Binding-site contacts:
Ligand atom CAJ contacts residue PHE1104 of chain 1.A at 4.3 Å (hydrophobic).
Ligand atom CAN contacts residue TRP673 of chain 1.A at 3.6 Å (hydrophobic).
Ligand atom CAD contacts residue CYS661 of chain 1.A at 4.2 Å (hydrophobic).
Ligand atom CAI contacts residue TYR669 of chain 1.A at 4.4 Å (hydrophobic).
Ligand atom CAJ contacts residue TRP673 of chain 1.A at 4.3 Å (hydrophobic).
Ligand atom CAE contacts residue SER665 of chain 1.A at 3.3 Å.
Ligand atom CAD contacts residue SER665 of chain 1.A at 4.0 Å.
Ligand atom CAD contacts residue TYR669 of chain 1.A at 4.4 Å (hydrophobic).
Ligand atom CAB contacts residue PHE1100 of chain 1.A at 4.0 Å (hydrophobic).
Ligand atom CAO contacts residue PHE1100 of chain 1.A at 4.5 Å (hydrophobic).
Ligand atom CAQ contacts residue TRP673 of chain 1.A at 3.5 Å (hydrophobic).
Ligand atom CAA contacts residue Y011 of chain 1.H at 4.3 Å.
Ligand atom CAP contacts residue TRP673 of chain 1.A at 3.4 Å (hydrophobic).
Ligand atom CAT contacts residue CYS661 of chain 1.A at 4.3 Å (hydrophobic).
Ligand atom CAS contacts residue CYS661 of chain 1.A at 4.1 Å (hydrophobic).
Ligand atom CAJ contacts residue PHE1100 of chain 1.A at 3.9 Å (hydrophobic).
Ligand atom CAA contacts residue PHE677 of chain 1.A at 4.2 Å (hydrophobic).
Ligand atom CAE contacts residue TRP673 of chain 1.A at 4.0 Å (hydrophobic).

Sequence of chain 1.A:
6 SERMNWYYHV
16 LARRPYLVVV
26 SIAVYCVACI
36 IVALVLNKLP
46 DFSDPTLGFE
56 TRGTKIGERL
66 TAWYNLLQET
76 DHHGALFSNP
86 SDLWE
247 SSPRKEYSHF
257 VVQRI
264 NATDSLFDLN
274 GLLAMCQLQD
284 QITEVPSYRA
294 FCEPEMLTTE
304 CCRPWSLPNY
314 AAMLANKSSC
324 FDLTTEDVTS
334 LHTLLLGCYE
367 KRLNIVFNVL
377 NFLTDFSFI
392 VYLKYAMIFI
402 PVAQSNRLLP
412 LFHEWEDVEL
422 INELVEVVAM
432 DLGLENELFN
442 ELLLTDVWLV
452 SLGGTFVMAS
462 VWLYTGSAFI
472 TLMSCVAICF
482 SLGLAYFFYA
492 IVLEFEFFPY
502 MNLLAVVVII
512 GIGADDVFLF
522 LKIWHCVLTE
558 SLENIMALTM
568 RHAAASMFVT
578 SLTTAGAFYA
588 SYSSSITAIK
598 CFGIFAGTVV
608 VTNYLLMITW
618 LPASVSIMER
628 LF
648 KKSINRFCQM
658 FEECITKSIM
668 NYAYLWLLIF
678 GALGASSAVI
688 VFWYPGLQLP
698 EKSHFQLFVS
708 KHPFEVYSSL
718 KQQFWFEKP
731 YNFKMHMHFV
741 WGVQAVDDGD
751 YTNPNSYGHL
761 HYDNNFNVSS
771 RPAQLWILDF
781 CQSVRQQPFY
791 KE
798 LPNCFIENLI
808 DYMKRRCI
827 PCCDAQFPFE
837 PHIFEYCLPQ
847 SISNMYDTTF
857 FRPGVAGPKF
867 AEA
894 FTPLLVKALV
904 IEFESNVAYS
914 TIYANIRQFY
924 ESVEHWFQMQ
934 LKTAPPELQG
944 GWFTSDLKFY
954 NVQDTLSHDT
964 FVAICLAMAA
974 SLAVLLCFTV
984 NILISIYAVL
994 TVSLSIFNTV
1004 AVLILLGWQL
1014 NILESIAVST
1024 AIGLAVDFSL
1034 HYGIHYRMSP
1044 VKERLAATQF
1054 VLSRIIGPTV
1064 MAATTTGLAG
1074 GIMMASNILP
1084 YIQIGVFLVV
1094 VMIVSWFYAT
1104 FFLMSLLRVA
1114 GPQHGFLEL

The protein below binds the small molecule below.
Small molecule (SMILES): CC(C)CCC[C@@H](C)[C@H]1CC[C@H]2[C@@H]3CC=C4C[C@@H](OC(=O)CCC(=O)O)CC[C@]4(C)[C@H]3CC[C@]12C